Sequence of chain 1.D:
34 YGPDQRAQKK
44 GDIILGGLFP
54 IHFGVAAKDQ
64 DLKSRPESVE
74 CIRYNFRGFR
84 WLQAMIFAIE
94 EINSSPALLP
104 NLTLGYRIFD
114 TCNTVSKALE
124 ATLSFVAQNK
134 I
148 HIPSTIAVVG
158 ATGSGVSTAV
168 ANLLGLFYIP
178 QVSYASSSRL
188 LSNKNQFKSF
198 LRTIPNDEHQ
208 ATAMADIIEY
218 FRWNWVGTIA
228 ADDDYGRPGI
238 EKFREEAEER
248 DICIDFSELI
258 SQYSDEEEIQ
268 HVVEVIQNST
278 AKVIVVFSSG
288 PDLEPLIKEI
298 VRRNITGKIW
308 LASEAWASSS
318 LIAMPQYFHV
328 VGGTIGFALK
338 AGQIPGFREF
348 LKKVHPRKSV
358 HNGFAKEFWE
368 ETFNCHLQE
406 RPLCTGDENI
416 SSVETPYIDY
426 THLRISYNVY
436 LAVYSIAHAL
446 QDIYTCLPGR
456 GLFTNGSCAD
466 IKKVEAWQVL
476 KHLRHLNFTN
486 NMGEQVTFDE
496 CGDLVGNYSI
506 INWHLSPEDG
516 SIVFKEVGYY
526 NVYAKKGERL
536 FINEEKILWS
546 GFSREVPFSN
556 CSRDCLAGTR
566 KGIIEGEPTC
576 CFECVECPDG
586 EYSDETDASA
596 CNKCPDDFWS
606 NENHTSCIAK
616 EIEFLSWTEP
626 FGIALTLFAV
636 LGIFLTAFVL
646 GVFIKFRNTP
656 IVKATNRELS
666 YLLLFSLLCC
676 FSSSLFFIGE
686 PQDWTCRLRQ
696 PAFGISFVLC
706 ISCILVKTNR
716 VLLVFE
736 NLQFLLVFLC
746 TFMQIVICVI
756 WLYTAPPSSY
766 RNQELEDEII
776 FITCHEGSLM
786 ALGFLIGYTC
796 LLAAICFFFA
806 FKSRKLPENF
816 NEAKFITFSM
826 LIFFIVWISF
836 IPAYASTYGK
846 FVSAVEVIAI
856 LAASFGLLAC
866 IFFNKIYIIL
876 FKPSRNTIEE

Binding-site contacts:
Ligand atom C6 contacts residue GLN490 of chain 1.D at 3.8 Å.
Ligand atom C1 contacts residue GLN490 of chain 1.D at 3.6 Å.
Ligand atom C5 contacts residue ASN482 of chain 1.D at 3.7 Å.
Ligand atom C3 contacts residue ASN482 of chain 1.D at 3.8 Å.
Ligand atom C7 contacts residue ASN482 of chain 1.D at 3.5 Å.
Ligand atom N2 contacts residue ASN482 of chain 1.D at 2.9 Å (h-bond).
Ligand atom C4 contacts residue ASN482 of chain 1.D at 4.2 Å.
Ligand atom O7 contacts residue ASN482 of chain 1.D at 3.8 Å.
Ligand atom C8 contacts residue THR492 of chain 1.D at 4.3 Å.
Ligand atom C1 contacts residue ASN482 of chain 1.D at 1.4 Å.
Ligand atom O5 contacts residue ASN482 of chain 1.D at 2.4 Å (h-bond).
Ligand atom O5 contacts residue GLN490 of chain 1.D at 3.3 Å (h-bond).
Ligand atom C2 contacts residue ASN482 of chain 1.D at 2.5 Å.
Ligand atom C5 contacts residue GLN490 of chain 1.D at 3.3 Å.

This small molecule binds to this protein.
Small molecule (SMILES): CC(=O)N[C@@H]1[C@@H](O)[C@H](O)[C@@H](CO)O[C@H]1O